Sequence of chain 1.A:
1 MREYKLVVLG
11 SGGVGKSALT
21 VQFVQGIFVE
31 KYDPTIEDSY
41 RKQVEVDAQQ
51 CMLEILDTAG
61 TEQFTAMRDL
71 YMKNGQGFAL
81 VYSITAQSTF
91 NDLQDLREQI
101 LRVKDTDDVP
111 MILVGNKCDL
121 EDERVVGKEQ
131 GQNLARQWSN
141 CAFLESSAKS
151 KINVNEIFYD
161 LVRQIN

This small molecule binds to this protein.
Small molecule (SMILES): Nc1nc2c(ncn2[C@@H]2O[C@H](CO[P](=O)(O)O[P](=O)(O)NP(=O)(O)O)[C@@H](O)[C@H]2O)c(=O)[nH]1

Binding-site contacts:
Ligand atom O1B contacts residue LYS16 of chain 1.A at 3.6 Å (salt-bridge).
Ligand atom O2' contacts residue GLU30 of chain 1.A at 2.6 Å (salt-bridge).
Ligand atom O6 contacts residue LYS149 of chain 1.A at 3.4 Å (salt-bridge).
Ligand atom O3G contacts residue GLY60 of chain 1.A at 3.1 Å (h-bond).
Ligand atom O3G contacts residue GLY13 of chain 1.A at 3.5 Å (h-bond).
Ligand atom O1B contacts residue SER17 of chain 1.A at 2.9 Å (h-bond).
Ligand atom O1G contacts residue MG1 of chain 1.C at 2.1 Å.
Ligand atom C3' contacts residue GLU30 of chain 1.A at 3.6 Å.
Ligand atom PG contacts residue MG1 of chain 1.C at 3.3 Å.
Ligand atom O6 contacts residue ASN116 of chain 1.A at 3.4 Å (h-bond).
Ligand atom N7 contacts residue ASN116 of chain 1.A at 3.4 Å (h-bond).
Ligand atom PB contacts residue LYS16 of chain 1.A at 3.6 Å.
Ligand atom N2 contacts residue ASP119 of chain 1.A at 2.8 Å (salt-bridge).
Ligand atom O2B contacts residue VAL14 of chain 1.A at 3.3 Å (h-bond).
Ligand atom O2' contacts residue PHE28 of chain 1.A at 3.3 Å.
Ligand atom C2' contacts residue GLU30 of chain 1.A at 3.4 Å.
Ligand atom O4' contacts residue LYS117 of chain 1.A at 3.0 Å (salt-bridge).
Ligand atom O6 contacts residue LYS117 of chain 1.A at 3.6 Å.
Ligand atom O3G contacts residue LYS16 of chain 1.A at 2.7 Å (salt-bridge).
Ligand atom O2B contacts residue GLY15 of chain 1.A at 3.0 Å (h-bond).
Ligand atom O1A contacts residue SER17 of chain 1.A at 3.5 Å (h-bond).
Ligand atom O6 contacts residue SER147 of chain 1.A at 3.5 Å.
Ligand atom O2B contacts residue LYS16 of chain 1.A at 2.8 Å (salt-bridge).
Ligand atom O3G contacts residue GLY12 of chain 1.A at 3.2 Å.
Ligand atom PB contacts residue MG1 of chain 1.C at 3.3 Å.
Ligand atom N7 contacts residue ALA18 of chain 1.A at 3.6 Å.
Ligand atom O1B contacts residue MG1 of chain 1.C at 2.1 Å.
Ligand atom N2 contacts residue LEU120 of chain 1.A at 3.6 Å.
Ligand atom N3B contacts residue MG1 of chain 1.C at 3.5 Å.
Ligand atom C6 contacts residue ASP119 of chain 1.A at 3.6 Å.
Ligand atom O1A contacts residue GLY15 of chain 1.A at 3.3 Å.
Ligand atom N1 contacts residue LYS149 of chain 1.A at 3.6 Å.
Ligand atom O3A contacts residue GLY15 of chain 1.A at 3.2 Å (h-bond).
Ligand atom O1A contacts residue ALA18 of chain 1.A at 2.8 Å (h-bond).
Ligand atom C8 contacts residue ALA18 of chain 1.A at 3.6 Å (hydrophobic).
Ligand atom N3B contacts residue GLY13 of chain 1.A at 3.1 Å (h-bond).
Ligand atom O6 contacts residue ALA148 of chain 1.A at 2.9 Å (h-bond).
Ligand atom N1 contacts residue ASP119 of chain 1.A at 2.7 Å (salt-bridge).
Ligand atom O2B contacts residue GLY13 of chain 1.A at 3.5 Å (h-bond).
Ligand atom O6 contacts residue ASP119 of chain 1.A at 3.5 Å (salt-bridge).